Binding-site contacts:
Ligand atom O5 contacts residue ASN215 of chain 1.F at 2.3 Å (h-bond).
Ligand atom N2 contacts residue PRO14 of chain 1.F at 2.8 Å (h-bond).
Ligand atom C5 contacts residue ASN215 of chain 1.F at 3.6 Å.
Ligand atom C7 contacts residue ASN215 of chain 1.F at 3.5 Å.
Ligand atom C1 contacts residue ASN215 of chain 1.F at 1.4 Å.
Ligand atom C1 contacts residue TYR13 of chain 1.F at 4.2 Å (hydrophobic).
Ligand atom C8 contacts residue LEU16 of chain 1.F at 4.0 Å (hydrophobic).
Ligand atom O7 contacts residue ASN215 of chain 1.F at 3.8 Å.
Ligand atom C2 contacts residue PRO14 of chain 1.F at 3.8 Å (hydrophobic).
Ligand atom C2 contacts residue ASN215 of chain 1.F at 2.5 Å.
Ligand atom C7 contacts residue PRO14 of chain 1.F at 3.6 Å (hydrophobic).
Ligand atom C4 contacts residue ASN215 of chain 1.F at 4.2 Å.
Ligand atom N2 contacts residue ARG15 of chain 1.F at 4.2 Å.
Ligand atom O7 contacts residue LEU16 of chain 1.F at 4.1 Å.
Ligand atom O6 contacts residue TYR13 of chain 1.F at 4.1 Å.
Ligand atom C8 contacts residue PRO14 of chain 1.F at 3.5 Å (hydrophobic).
Ligand atom N2 contacts residue ASN215 of chain 1.F at 2.9 Å (h-bond).
Ligand atom C7 contacts residue LEU16 of chain 1.F at 4.3 Å (hydrophobic).
Ligand atom C3 contacts residue ASN215 of chain 1.F at 3.8 Å.
Ligand atom C1 contacts residue PRO14 of chain 1.F at 3.9 Å (hydrophobic).
Ligand atom O5 contacts residue TYR13 of chain 1.F at 4.3 Å.
Ligand atom C5 contacts residue TYR13 of chain 1.F at 4.2 Å (hydrophobic).
Ligand atom C8 contacts residue ARG15 of chain 1.F at 3.9 Å.
Ligand atom C7 contacts residue ARG15 of chain 1.F at 4.5 Å.
Ligand atom O6 contacts residue ASN215 of chain 1.F at 4.5 Å.
Ligand atom C3 contacts residue PRO14 of chain 1.F at 4.1 Å (hydrophobic).

Sequence of chain 1.F:
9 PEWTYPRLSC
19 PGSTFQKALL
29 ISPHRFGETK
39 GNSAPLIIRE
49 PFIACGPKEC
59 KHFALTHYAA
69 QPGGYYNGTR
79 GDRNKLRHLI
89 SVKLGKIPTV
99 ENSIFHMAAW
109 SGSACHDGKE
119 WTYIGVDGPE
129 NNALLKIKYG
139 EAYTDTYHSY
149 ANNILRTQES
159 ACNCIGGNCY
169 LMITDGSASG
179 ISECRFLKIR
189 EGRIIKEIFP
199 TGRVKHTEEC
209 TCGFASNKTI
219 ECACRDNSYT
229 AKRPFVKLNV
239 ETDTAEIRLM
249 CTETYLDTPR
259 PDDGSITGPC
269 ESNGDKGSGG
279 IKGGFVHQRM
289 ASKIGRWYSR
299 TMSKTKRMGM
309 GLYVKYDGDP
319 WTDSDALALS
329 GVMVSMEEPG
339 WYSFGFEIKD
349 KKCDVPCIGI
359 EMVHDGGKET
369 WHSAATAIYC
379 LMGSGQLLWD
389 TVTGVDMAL

A protein and the small-molecule ligand that binds it are described below.
Small molecule (SMILES): CC(=O)N[C@@H]1[C@@H](O)[C@H](O)[C@@H](CO)O[C@H]1O